This protein binds this small molecule.
Small molecule (SMILES): CC(=O)N[C@H]1[C@H](O[C@H]2[C@H](O)[C@@H](NC(C)=O)CO[C@@H]2CO)O[C@H](CO)[C@@H](O)[C@@H]1O

Binding-site contacts:
Ligand atom C2 contacts residue LYS323 of chain 1.E at 4.0 Å.
Ligand atom N2 contacts residue PHE320 of chain 1.E at 4.4 Å.
Ligand atom C7 contacts residue GLU318 of chain 1.E at 3.2 Å.
Ligand atom C7 contacts residue ASN322 of chain 1.E at 3.3 Å.
Ligand atom C4 contacts residue ASN322 of chain 1.E at 4.3 Å.
Ligand atom C1 contacts residue GLU321 of chain 1.E at 3.5 Å.
Ligand atom C8 contacts residue ASN322 of chain 1.E at 4.4 Å.
Ligand atom C7 contacts residue ARG317 of chain 1.E at 2.5 Å.
Ligand atom O7 contacts residue ARG317 of chain 1.E at 3.0 Å (salt-bridge).
Ligand atom C5 contacts residue ASN322 of chain 1.E at 3.6 Å.
Ligand atom C8 contacts residue GLN319 of chain 1.E at 4.5 Å.
Ligand atom C1 contacts residue PHE320 of chain 1.E at 4.3 Å (hydrophobic).
Ligand atom N2 contacts residue ARG317 of chain 1.E at 3.4 Å (salt-bridge).
Ligand atom C3 contacts residue LYS323 of chain 1.E at 3.7 Å.
Ligand atom O5 contacts residue GLU321 of chain 1.E at 3.8 Å.
Ligand atom C8 contacts residue ARG317 of chain 1.E at 2.1 Å.
Ligand atom N2 contacts residue LYS323 of chain 1.E at 3.9 Å.
Ligand atom O7 contacts residue ASN322 of chain 1.E at 3.9 Å.
Ligand atom C8 contacts residue ILE314 of chain 1.E at 4.5 Å (hydrophobic).
Ligand atom C7 contacts residue PHE320 of chain 1.E at 3.8 Å (hydrophobic).
Ligand atom O7 contacts residue GLU318 of chain 1.E at 3.0 Å.
Ligand atom O5 contacts residue ASN322 of chain 1.E at 2.4 Å (h-bond).
Ligand atom N2 contacts residue ASN322 of chain 1.E at 2.8 Å (h-bond).
Ligand atom O7 contacts residue PHE320 of chain 1.E at 3.8 Å.
Ligand atom C3 contacts residue ASN322 of chain 1.E at 3.8 Å.
Ligand atom C1 contacts residue LYS323 of chain 1.E at 4.0 Å.
Ligand atom C2 contacts residue ASN322 of chain 1.E at 2.5 Å.
Ligand atom C1 contacts residue ASN322 of chain 1.E at 1.4 Å.
Ligand atom C8 contacts residue GLU318 of chain 1.E at 2.4 Å.
Ligand atom C8 contacts residue PHE320 of chain 1.E at 4.5 Å (hydrophobic).

Sequence of chain 1.E:
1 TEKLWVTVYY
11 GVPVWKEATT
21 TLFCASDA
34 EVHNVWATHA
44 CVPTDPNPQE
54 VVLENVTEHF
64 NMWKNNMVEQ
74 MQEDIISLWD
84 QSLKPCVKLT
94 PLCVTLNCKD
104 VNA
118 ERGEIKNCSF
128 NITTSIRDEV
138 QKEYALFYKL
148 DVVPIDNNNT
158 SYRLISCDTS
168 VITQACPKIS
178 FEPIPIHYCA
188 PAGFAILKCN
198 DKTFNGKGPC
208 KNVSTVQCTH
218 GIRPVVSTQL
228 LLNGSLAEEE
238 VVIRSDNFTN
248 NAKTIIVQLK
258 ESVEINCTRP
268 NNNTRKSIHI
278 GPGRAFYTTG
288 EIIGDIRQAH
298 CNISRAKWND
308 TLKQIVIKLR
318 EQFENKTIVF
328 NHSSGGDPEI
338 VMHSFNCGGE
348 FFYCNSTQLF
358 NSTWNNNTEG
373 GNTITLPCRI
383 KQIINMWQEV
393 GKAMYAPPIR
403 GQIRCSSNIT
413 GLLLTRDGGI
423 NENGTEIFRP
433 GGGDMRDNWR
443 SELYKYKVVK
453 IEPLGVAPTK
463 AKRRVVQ